Sequence of chain 55.C:
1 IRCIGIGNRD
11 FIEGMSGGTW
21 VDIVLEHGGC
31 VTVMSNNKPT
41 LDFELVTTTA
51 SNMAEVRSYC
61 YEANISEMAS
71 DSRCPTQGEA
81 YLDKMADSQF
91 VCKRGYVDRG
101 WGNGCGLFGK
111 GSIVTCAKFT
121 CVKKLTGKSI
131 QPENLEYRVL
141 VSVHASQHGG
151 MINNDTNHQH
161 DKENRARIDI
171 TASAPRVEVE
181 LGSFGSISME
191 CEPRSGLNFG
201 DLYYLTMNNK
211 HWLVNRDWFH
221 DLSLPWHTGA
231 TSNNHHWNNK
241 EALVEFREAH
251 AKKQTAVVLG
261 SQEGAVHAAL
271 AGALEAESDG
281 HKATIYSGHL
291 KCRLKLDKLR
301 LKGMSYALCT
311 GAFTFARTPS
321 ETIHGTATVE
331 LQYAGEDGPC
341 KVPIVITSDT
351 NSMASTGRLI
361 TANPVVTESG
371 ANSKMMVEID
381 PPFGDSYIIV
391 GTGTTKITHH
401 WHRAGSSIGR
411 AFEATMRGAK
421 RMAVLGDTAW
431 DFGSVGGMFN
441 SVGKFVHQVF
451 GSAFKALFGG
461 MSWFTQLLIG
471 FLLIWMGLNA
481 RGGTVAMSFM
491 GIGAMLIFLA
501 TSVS

Binding-site contacts:
Ligand atom C1 contacts residue MET151 of chain 55.C at 4.2 Å (hydrophobic).
Ligand atom C1 contacts residue ASN154 of chain 55.C at 1.4 Å.
Ligand atom N2 contacts residue GLY150 of chain 55.C at 3.5 Å (h-bond).
Ligand atom O5 contacts residue MET151 of chain 55.C at 3.9 Å.
Ligand atom C5 contacts residue MET151 of chain 55.C at 3.8 Å (hydrophobic).
Ligand atom O6 contacts residue MET151 of chain 55.C at 4.4 Å.
Ligand atom C1 contacts residue THR156 of chain 55.C at 4.2 Å.
Ligand atom C6 contacts residue ASN157 of chain 55.C at 3.7 Å.
Ligand atom C8 contacts residue THR156 of chain 55.C at 4.2 Å.
Ligand atom O5 contacts residue ASN154 of chain 55.C at 2.3 Å (h-bond).
Ligand atom C1 contacts residue GLY150 of chain 55.C at 4.0 Å.
Ligand atom C8 contacts residue ASN157 of chain 55.C at 3.3 Å.
Ligand atom C5 contacts residue ASN154 of chain 55.C at 3.6 Å.
Ligand atom C4 contacts residue ASN154 of chain 55.C at 4.2 Å.
Ligand atom C2 contacts residue GLY150 of chain 55.C at 3.8 Å.
Ligand atom C5 contacts residue THR156 of chain 55.C at 4.1 Å.
Ligand atom N2 contacts residue ASN154 of chain 55.C at 2.9 Å (h-bond).
Ligand atom C8 contacts residue GLY150 of chain 55.C at 3.7 Å.
Ligand atom C6 contacts residue ASP161 of chain 55.C at 3.7 Å.
Ligand atom O7 contacts residue ASN154 of chain 55.C at 4.0 Å.
Ligand atom C7 contacts residue ASN154 of chain 55.C at 3.7 Å.
Ligand atom C3 contacts residue MET151 of chain 55.C at 4.1 Å (hydrophobic).
Ligand atom O7 contacts residue HIS148 of chain 55.C at 3.6 Å.
Ligand atom C2 contacts residue MET151 of chain 55.C at 4.3 Å (hydrophobic).
Ligand atom O5 contacts residue ASN157 of chain 55.C at 4.2 Å.
Ligand atom C6 contacts residue THR156 of chain 55.C at 3.8 Å.
Ligand atom C2 contacts residue ASN154 of chain 55.C at 2.4 Å.
Ligand atom O5 contacts residue THR156 of chain 55.C at 4.1 Å.
Ligand atom C7 contacts residue GLY150 of chain 55.C at 3.1 Å.
Ligand atom C6 contacts residue THR156 of chain 55.C at 3.9 Å.
Ligand atom O7 contacts residue GLY150 of chain 55.C at 2.9 Å (h-bond).
Ligand atom C3 contacts residue ASN154 of chain 55.C at 3.8 Å.
Ligand atom C4 contacts residue MET151 of chain 55.C at 3.9 Å (hydrophobic).
Ligand atom C5 contacts residue THR156 of chain 55.C at 3.8 Å.
Ligand atom O5 contacts residue THR156 of chain 55.C at 3.8 Å.

This protein binds this small molecule.
Small molecule (SMILES): CC(=O)N[C@H]1[C@H](O[C@H]2[C@H](O)[C@@H](NC(C)=O)CO[C@@H]2CO[C@@H]2O[C@@H](C)[C@@H](O)[C@@H](O)[C@@H]2O)O[C@H](CO)[C@@H](O)[C@@H]1O